Sequence of chain 1.K:
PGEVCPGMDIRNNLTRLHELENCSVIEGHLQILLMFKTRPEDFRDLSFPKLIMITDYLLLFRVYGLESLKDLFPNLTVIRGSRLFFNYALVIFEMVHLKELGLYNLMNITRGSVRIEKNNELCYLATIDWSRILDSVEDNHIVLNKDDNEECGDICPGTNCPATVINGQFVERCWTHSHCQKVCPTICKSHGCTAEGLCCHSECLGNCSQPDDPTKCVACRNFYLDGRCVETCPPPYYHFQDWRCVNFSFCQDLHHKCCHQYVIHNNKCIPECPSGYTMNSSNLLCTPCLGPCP

Binding-site contacts:
Ligand atom C1 contacts residue THR18 of chain 1.K at 4.2 Å.
Ligand atom O7 contacts residue ASN16 of chain 1.K at 3.0 Å (h-bond).
Ligand atom C1 contacts residue ASN16 of chain 1.K at 1.4 Å.
Ligand atom C7 contacts residue ASN16 of chain 1.K at 3.1 Å.
Ligand atom O6 contacts residue ASN21 of chain 1.G at 3.8 Å.
Ligand atom C5 contacts residue ASN16 of chain 1.K at 3.7 Å.
Ligand atom N2 contacts residue THR18 of chain 1.K at 3.5 Å.
Ligand atom C4 contacts residue ASN16 of chain 1.K at 4.2 Å.
Ligand atom C2 contacts residue ASN16 of chain 1.K at 2.4 Å.
Ligand atom N2 contacts residue ASN16 of chain 1.K at 2.8 Å (h-bond).
Ligand atom C2 contacts residue THR18 of chain 1.K at 4.5 Å.
Ligand atom O5 contacts residue ASN16 of chain 1.K at 2.4 Å (h-bond).
Ligand atom C7 contacts residue THR18 of chain 1.K at 4.0 Å.
Ligand atom C8 contacts residue THR18 of chain 1.K at 3.6 Å.
Ligand atom C3 contacts residue ASN16 of chain 1.K at 3.6 Å.
Ligand atom C8 contacts residue ASN16 of chain 1.K at 4.3 Å.

The small molecule below binds the protein below.
Small molecule (SMILES): CC(=O)N[C@H]1[C@H](O[C@H]2[C@H](O)[C@@H](NC(C)=O)CO[C@@H]2CO)O[C@H](CO)[C@@H](O)[C@@H]1O

Sequence of chain 1.G:
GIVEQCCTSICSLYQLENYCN